The protein below binds the small molecule below.
Small molecule (SMILES): Nc1nc2c(ncn2[C@@H]2O[C@H](CO[P](=O)(O)O[P](=O)(O)NP(=O)(O)O)[C@@H](O)[C@H]2O)c(=O)[nH]1

Binding-site contacts:
Ligand atom C6 contacts residue ALA146 of chain 1.B at 3.5 Å (hydrophobic).
Ligand atom O2B contacts residue LYS16 of chain 1.B at 3.7 Å.
Ligand atom N7 contacts residue ALA146 of chain 1.B at 3.7 Å.
Ligand atom O6 contacts residue ASP119 of chain 1.B at 3.5 Å (salt-bridge).
Ligand atom N3B contacts residue ASP13 of chain 1.B at 2.9 Å (salt-bridge).
Ligand atom O1B contacts residue GLY15 of chain 1.B at 3.4 Å (h-bond).
Ligand atom C4 contacts residue LYS117 of chain 1.B at 3.6 Å.
Ligand atom C5 contacts residue LYS117 of chain 1.B at 3.5 Å.
Ligand atom N2 contacts residue ASP119 of chain 1.B at 2.7 Å (salt-bridge).
Ligand atom O6 contacts residue ASN116 of chain 1.B at 3.3 Å (h-bond).
Ligand atom O2A contacts residue SER17 of chain 1.B at 3.0 Å.
Ligand atom N7 contacts residue GLY15 of chain 1.B at 3.7 Å.
Ligand atom PA contacts residue GLY15 of chain 1.B at 3.4 Å.
Ligand atom O5' contacts residue GLY15 of chain 1.B at 3.5 Å.
Ligand atom O2A contacts residue LYS16 of chain 1.B at 3.5 Å (salt-bridge).
Ligand atom O6 contacts residue ALA146 of chain 1.B at 2.5 Å (h-bond).
Ligand atom C8 contacts residue GLY15 of chain 1.B at 3.7 Å.
Ligand atom PB contacts residue GLY15 of chain 1.B at 3.7 Å.
Ligand atom N1 contacts residue ASP119 of chain 1.B at 2.3 Å (salt-bridge).
Ligand atom O4' contacts residue LYS117 of chain 1.B at 3.5 Å (salt-bridge).
Ligand atom O2B contacts residue SER17 of chain 1.B at 2.7 Å (h-bond).
Ligand atom O6 contacts residue LYS117 of chain 1.B at 3.7 Å.
Ligand atom O1A contacts residue SER17 of chain 1.B at 3.1 Å (h-bond).
Ligand atom N2 contacts residue LEU120 of chain 1.B at 3.3 Å.
Ligand atom O1B contacts residue LYS16 of chain 1.B at 2.7 Å (salt-bridge).
Ligand atom C2 contacts residue ASP119 of chain 1.B at 3.0 Å.
Ligand atom O3A contacts residue GLY15 of chain 1.B at 2.8 Å (h-bond).
Ligand atom O3A contacts residue LYS16 of chain 1.B at 3.3 Å (salt-bridge).
Ligand atom O1G contacts residue ASP13 of chain 1.B at 3.7 Å.
Ligand atom O6 contacts residue SER145 of chain 1.B at 3.4 Å.
Ligand atom C4' contacts residue ASP13 of chain 1.B at 3.4 Å.
Ligand atom O1B contacts residue VAL14 of chain 1.B at 3.7 Å.
Ligand atom O2A contacts residue ALA18 of chain 1.B at 3.2 Å.
Ligand atom C6 contacts residue ASP119 of chain 1.B at 3.3 Å.
Ligand atom O3A contacts residue ASP13 of chain 1.B at 3.6 Å.
Ligand atom C5' contacts residue ASP13 of chain 1.B at 3.1 Å.
Ligand atom PB contacts residue LYS16 of chain 1.B at 3.4 Å.
Ligand atom O1B contacts residue ASP13 of chain 1.B at 3.7 Å.
Ligand atom PA contacts residue SER17 of chain 1.B at 3.6 Å.
Ligand atom O2A contacts residue GLY15 of chain 1.B at 3.0 Å.

Sequence of chain 1.B:
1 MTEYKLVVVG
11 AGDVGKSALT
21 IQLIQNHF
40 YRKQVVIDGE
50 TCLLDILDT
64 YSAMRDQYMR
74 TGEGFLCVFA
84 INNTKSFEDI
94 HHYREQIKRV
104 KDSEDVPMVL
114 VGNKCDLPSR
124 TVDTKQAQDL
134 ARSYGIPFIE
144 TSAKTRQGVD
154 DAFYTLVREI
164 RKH